Binding-site contacts:
Ligand atom C4 contacts residue SER93 of chain 1.A at 3.5 Å.
Ligand atom N32 contacts residue MET89 of chain 1.A at 3.4 Å.
Ligand atom C18 contacts residue ILE47 of chain 1.A at 3.7 Å (hydrophobic).
Ligand atom F5 contacts residue SER93 of chain 1.A at 3.6 Å.
Ligand atom C1 contacts residue ILE113 of chain 1.A at 3.8 Å (hydrophobic).
Ligand atom N10 contacts residue SER93 of chain 1.A at 3.6 Å.
Ligand atom F5 contacts residue ILE96 of chain 1.A at 3.5 Å.
Ligand atom C7 contacts residue SER93 of chain 1.A at 3.8 Å.
Ligand atom C19 contacts residue SER116 of chain 1.A at 3.7 Å.
Ligand atom N37 contacts residue TRP215 of chain 1.A at 3.7 Å.
Ligand atom C19 contacts residue ASN44 of chain 1.A at 3.5 Å.
Ligand atom C34 contacts residue PHE90 of chain 1.A at 3.4 Å (hydrophobic).
Ligand atom C36 contacts residue MET211 of chain 1.A at 3.5 Å (hydrophobic).
Ligand atom C4 contacts residue ILE113 of chain 1.A at 3.7 Å (hydrophobic).
Ligand atom C18 contacts residue ASN44 of chain 1.A at 3.7 Å.
Ligand atom N15 contacts residue SER93 of chain 1.A at 3.6 Å.
Ligand atom N37 contacts residue MET211 of chain 1.A at 3.5 Å.
Ligand atom N37 contacts residue ILE118 of chain 1.A at 3.5 Å.
Ligand atom F6 contacts residue ILE30 of chain 1.A at 3.4 Å.
Ligand atom C1 contacts residue SER93 of chain 1.A at 3.7 Å.
Ligand atom C29 contacts residue MET126 of chain 1.A at 3.8 Å (hydrophobic).
Ligand atom C24 contacts residue HIS55 of chain 1.A at 3.7 Å.
Ligand atom C25 contacts residue ILE96 of chain 1.A at 3.7 Å (hydrophobic).
Ligand atom C26 contacts residue SER93 of chain 1.A at 3.4 Å.
Ligand atom C35 contacts residue LEU212 of chain 1.A at 3.7 Å (hydrophobic).
Ligand atom F6 contacts residue THR31 of chain 1.A at 3.6 Å.
Ligand atom C38 contacts residue TYR130 of chain 1.A at 3.7 Å (hydrophobic).
Ligand atom F5 contacts residue PHE97 of chain 1.A at 3.0 Å.
Ligand atom C27 contacts residue MET89 of chain 1.A at 3.6 Å (hydrophobic).
Ligand atom C3 contacts residue ILE34 of chain 1.A at 3.6 Å (hydrophobic).
Ligand atom C23 contacts residue MET89 of chain 1.A at 3.7 Å (hydrophobic).
Ligand atom F6 contacts residue ILE34 of chain 1.A at 3.4 Å.
Ligand atom C23 contacts residue HIS55 of chain 1.A at 3.7 Å.
Ligand atom N32 contacts residue LEU48 of chain 1.A at 3.6 Å.
Ligand atom O14 contacts residue MET51 of chain 1.A at 3.4 Å.
Ligand atom F6 contacts residue ILE96 of chain 1.A at 3.3 Å.
Ligand atom N32 contacts residue PHE90 of chain 1.A at 3.7 Å.
Ligand atom C23 contacts residue MET51 of chain 1.A at 3.7 Å (hydrophobic).
Ligand atom N10 contacts residue TYR130 of chain 1.A at 2.8 Å (h-bond).
Ligand atom C27 contacts residue SER93 of chain 1.A at 3.8 Å.

A protein and the small-molecule ligand that binds it are described below.
Small molecule (SMILES): O=C(NC1CCCCC1)[C@H](C1CCCCC1)n1c(-c2ccc(-n3cccn3)nc2)nc2cc(F)c(F)cc21

Sequence of chain 1.A:
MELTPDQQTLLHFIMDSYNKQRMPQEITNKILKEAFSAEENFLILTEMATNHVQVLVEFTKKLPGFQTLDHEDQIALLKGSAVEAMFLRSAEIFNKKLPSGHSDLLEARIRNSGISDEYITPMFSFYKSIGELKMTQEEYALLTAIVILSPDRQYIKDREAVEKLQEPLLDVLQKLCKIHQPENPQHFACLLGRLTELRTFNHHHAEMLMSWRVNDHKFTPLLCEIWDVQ